This small molecule binds to this protein.
Small molecule (SMILES): CC(=O)OCC[N+](C)(C)C

Binding-site contacts:
Ligand atom C5 contacts residue TRP156 of chain 1.D at 3.5 Å (hydrophobic).
Ligand atom C2 contacts residue LEU121 of chain 1.E at 3.8 Å (hydrophobic).
Ligand atom O4 contacts residue TRP156 of chain 1.D at 3.3 Å (h-bond).
Ligand atom C10 contacts residue TYR100 of chain 1.D at 3.2 Å (hydrophobic).
Ligand atom C9 contacts residue TRP156 of chain 1.D at 3.7 Å (hydrophobic).
Ligand atom C3 contacts residue TRP156 of chain 1.D at 3.3 Å (hydrophobic).
Ligand atom N1 contacts residue TYR100 of chain 1.D at 4.4 Å.
Ligand atom C5 contacts residue TYR204 of chain 1.D at 4.2 Å (hydrophobic).
Ligand atom C9 contacts residue TYR204 of chain 1.D at 3.7 Å (hydrophobic).
Ligand atom C6 contacts residue PHE119 of chain 1.E at 3.9 Å (hydrophobic).
Ligand atom C6 contacts residue CYS200 of chain 1.D at 3.7 Å (hydrophobic).
Ligand atom C9 contacts residue CYS200 of chain 1.D at 4.3 Å (hydrophobic).
Ligand atom C8 contacts residue TRP57 of chain 1.E at 3.4 Å (hydrophobic).
Ligand atom N1 contacts residue TRP156 of chain 1.D at 3.9 Å.
Ligand atom C6 contacts residue TYR204 of chain 1.D at 3.3 Å (hydrophobic).
Ligand atom C6 contacts residue TRP156 of chain 1.D at 4.3 Å (hydrophobic).
Ligand atom C6 contacts residue THR157 of chain 1.D at 4.4 Å.
Ligand atom C2 contacts residue TRP156 of chain 1.D at 3.8 Å (hydrophobic).
Ligand atom C9 contacts residue CYS199 of chain 1.D at 3.8 Å (hydrophobic).
Ligand atom O4 contacts residue CYS199 of chain 1.D at 4.3 Å.
Ligand atom O4 contacts residue LEU121 of chain 1.E at 4.1 Å.
Ligand atom C8 contacts residue CYS199 of chain 1.D at 4.5 Å (hydrophobic).
Ligand atom C9 contacts residue TYR197 of chain 1.D at 4.4 Å (hydrophobic).
Ligand atom C5 contacts residue THR157 of chain 1.D at 4.2 Å.
Ligand atom O7 contacts residue THR157 of chain 1.D at 3.5 Å.
Ligand atom O4 contacts residue CYS200 of chain 1.D at 4.0 Å.
Ligand atom C8 contacts residue TYR197 of chain 1.D at 3.6 Å (hydrophobic).
Ligand atom C8 contacts residue TYR100 of chain 1.D at 4.3 Å (hydrophobic).
Ligand atom C5 contacts residue CYS200 of chain 1.D at 4.4 Å (hydrophobic).
Ligand atom O7 contacts residue LEU121 of chain 1.E at 4.0 Å.
Ligand atom C10 contacts residue SER155 of chain 1.D at 4.3 Å.
Ligand atom C6 contacts residue VAL111 of chain 1.E at 4.2 Å (hydrophobic).
Ligand atom C3 contacts residue LEU121 of chain 1.E at 3.9 Å (hydrophobic).
Ligand atom N1 contacts residue CYS199 of chain 1.D at 4.5 Å.
Ligand atom C10 contacts residue TRP156 of chain 1.D at 3.4 Å (hydrophobic).
Ligand atom C5 contacts residue PHE119 of chain 1.E at 4.3 Å (hydrophobic).
Ligand atom O4 contacts residue TYR204 of chain 1.D at 4.2 Å.
Ligand atom C2 contacts residue TRP57 of chain 1.E at 4.5 Å (hydrophobic).
Ligand atom O7 contacts residue TRP156 of chain 1.D at 3.6 Å.
Ligand atom C5 contacts residue LEU121 of chain 1.E at 4.3 Å (hydrophobic).

Sequence of chain 1.D:
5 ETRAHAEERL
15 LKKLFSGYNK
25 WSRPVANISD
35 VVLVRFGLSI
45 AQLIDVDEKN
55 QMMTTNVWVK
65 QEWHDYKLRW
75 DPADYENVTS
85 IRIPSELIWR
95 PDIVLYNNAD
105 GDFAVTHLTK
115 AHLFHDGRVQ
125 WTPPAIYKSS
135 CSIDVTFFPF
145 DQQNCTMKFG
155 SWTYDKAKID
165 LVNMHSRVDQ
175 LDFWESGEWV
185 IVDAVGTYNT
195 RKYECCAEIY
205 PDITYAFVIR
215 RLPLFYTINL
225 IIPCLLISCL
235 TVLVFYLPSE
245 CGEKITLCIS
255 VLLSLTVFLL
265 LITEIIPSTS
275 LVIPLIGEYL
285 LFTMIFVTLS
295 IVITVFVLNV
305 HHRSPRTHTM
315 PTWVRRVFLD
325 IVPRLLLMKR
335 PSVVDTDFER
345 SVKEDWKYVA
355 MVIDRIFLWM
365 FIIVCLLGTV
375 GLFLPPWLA

Sequence of chain 1.E:
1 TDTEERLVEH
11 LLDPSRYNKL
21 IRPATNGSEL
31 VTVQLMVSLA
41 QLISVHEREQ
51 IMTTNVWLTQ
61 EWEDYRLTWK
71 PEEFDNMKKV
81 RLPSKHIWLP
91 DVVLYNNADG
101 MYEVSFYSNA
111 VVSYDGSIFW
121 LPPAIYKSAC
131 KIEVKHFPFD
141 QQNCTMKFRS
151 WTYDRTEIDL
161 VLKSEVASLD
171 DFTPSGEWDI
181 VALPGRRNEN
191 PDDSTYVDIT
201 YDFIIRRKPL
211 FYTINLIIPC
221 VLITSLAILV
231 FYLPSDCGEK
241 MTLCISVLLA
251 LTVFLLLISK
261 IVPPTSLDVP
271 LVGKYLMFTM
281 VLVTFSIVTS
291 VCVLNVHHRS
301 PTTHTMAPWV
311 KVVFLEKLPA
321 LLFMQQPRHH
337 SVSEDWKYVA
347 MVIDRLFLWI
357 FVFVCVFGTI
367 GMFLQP